Sequence of chain 1.B:
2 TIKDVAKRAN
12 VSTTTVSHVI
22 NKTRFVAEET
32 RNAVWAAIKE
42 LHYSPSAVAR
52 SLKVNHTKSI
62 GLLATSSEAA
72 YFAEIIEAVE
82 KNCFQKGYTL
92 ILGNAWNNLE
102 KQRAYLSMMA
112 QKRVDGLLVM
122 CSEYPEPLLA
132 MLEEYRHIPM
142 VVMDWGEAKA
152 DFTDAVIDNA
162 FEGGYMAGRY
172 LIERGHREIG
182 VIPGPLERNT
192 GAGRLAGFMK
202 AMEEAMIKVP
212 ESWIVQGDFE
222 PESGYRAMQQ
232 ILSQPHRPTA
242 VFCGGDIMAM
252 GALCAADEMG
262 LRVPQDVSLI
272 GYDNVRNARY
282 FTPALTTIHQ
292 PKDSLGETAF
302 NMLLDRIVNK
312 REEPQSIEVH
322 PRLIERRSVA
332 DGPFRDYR

Binding-site contacts:
Ligand atom N7 contacts residue THR191 of chain 1.B at 2.8 Å.
Ligand atom N3 contacts residue PHE73 of chain 1.B at 4.4 Å.
Ligand atom C8 contacts residue THR191 of chain 1.B at 3.2 Å.
Ligand atom C8 contacts residue PHE220 of chain 1.B at 3.5 Å (hydrophobic).
Ligand atom N9 contacts residue ASP274 of chain 1.B at 3.1 Å (salt-bridge).
Ligand atom C4 contacts residue PHE220 of chain 1.B at 3.5 Å (hydrophobic).
Ligand atom N7 contacts residue PHE220 of chain 1.B at 3.3 Å.
Ligand atom O6 contacts residue ARG189 of chain 1.B at 3.0 Å (salt-bridge).
Ligand atom O6 contacts residue PHE220 of chain 1.B at 3.4 Å.
Ligand atom C2 contacts residue PHE220 of chain 1.B at 3.7 Å (hydrophobic).
Ligand atom C6 contacts residue ARG189 of chain 1.B at 3.9 Å.
Ligand atom C8 contacts residue ASP274 of chain 1.B at 3.7 Å.
Ligand atom N7 contacts residue ARG195 of chain 1.B at 4.1 Å.
Ligand atom C5 contacts residue THR191 of chain 1.B at 3.5 Å.
Ligand atom C8 contacts residue ARG195 of chain 1.B at 3.3 Å.
Ligand atom C6 contacts residue PHE220 of chain 1.B at 3.3 Å (hydrophobic).
Ligand atom C6 contacts residue PHE73 of chain 1.B at 4.2 Å (hydrophobic).
Ligand atom N7 contacts residue TYR72 of chain 1.B at 3.8 Å.
Ligand atom C4 contacts residue TYR72 of chain 1.B at 3.4 Å (hydrophobic).
Ligand atom C5 contacts residue TYR72 of chain 1.B at 3.9 Å (hydrophobic).
Ligand atom C2 contacts residue PHE73 of chain 1.B at 3.6 Å (hydrophobic).
Ligand atom C6 contacts residue THR191 of chain 1.B at 3.6 Å.
Ligand atom C4 contacts residue ASP274 of chain 1.B at 4.3 Å.
Ligand atom C2 contacts residue TYR72 of chain 1.B at 4.4 Å (hydrophobic).
Ligand atom N1 contacts residue PHE220 of chain 1.B at 3.5 Å.
Ligand atom C5 contacts residue PHE220 of chain 1.B at 3.3 Å (hydrophobic).
Ligand atom O6 contacts residue THR191 of chain 1.B at 3.2 Å (h-bond).
Ligand atom N9 contacts residue TYR72 of chain 1.B at 3.2 Å.
Ligand atom N9 contacts residue ARG195 of chain 1.B at 4.1 Å.
Ligand atom C2 contacts residue ARG189 of chain 1.B at 4.4 Å.
Ligand atom C8 contacts residue TYR72 of chain 1.B at 3.6 Å (hydrophobic).
Ligand atom N9 contacts residue PHE220 of chain 1.B at 3.6 Å.
Ligand atom N3 contacts residue PHE220 of chain 1.B at 3.7 Å.
Ligand atom N3 contacts residue TYR72 of chain 1.B at 3.7 Å.
Ligand atom N1 contacts residue ARG189 of chain 1.B at 3.4 Å (salt-bridge).
Ligand atom N1 contacts residue PHE73 of chain 1.B at 3.5 Å.

The protein below binds the small molecule below.
Small molecule (SMILES): O=c1[nH]cnc2nc[nH]c12